Sequence of chain 1.A:
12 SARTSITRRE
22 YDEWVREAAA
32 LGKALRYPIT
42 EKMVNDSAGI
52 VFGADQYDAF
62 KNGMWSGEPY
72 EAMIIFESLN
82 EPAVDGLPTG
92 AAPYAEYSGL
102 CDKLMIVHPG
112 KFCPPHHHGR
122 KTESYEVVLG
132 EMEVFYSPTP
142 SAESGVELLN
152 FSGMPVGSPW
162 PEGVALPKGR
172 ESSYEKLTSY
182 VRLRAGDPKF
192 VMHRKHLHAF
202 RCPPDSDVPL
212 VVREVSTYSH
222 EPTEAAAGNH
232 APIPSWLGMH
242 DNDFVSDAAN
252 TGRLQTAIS

A small-molecule ligand and the protein it binds are described below.
Small molecule (SMILES): OC[C@@]1(O)OC[C@H](O)[C@@H]1O

Binding-site contacts:
Ligand atom O3 contacts residue LEU198 of chain 1.A at 4.4 Å.
Ligand atom O4 contacts residue THR140 of chain 1.A at 4.2 Å.
Ligand atom C4 contacts residue SER142 of chain 1.A at 3.9 Å.
Ligand atom O2 contacts residue LYS177 of chain 1.A at 3.2 Å.
Ligand atom C5 contacts residue SER138 of chain 1.A at 3.4 Å.
Ligand atom O4 contacts residue LEU198 of chain 1.A at 3.1 Å.
Ligand atom O4 contacts residue SER138 of chain 1.A at 4.0 Å.
Ligand atom O4 contacts residue LYS177 of chain 1.A at 4.3 Å.
Ligand atom O5 contacts residue SER138 of chain 1.A at 4.4 Å.
Ligand atom C4 contacts residue PRO141 of chain 1.A at 4.0 Å (hydrophobic).
Ligand atom C5 contacts residue PRO141 of chain 1.A at 3.9 Å (hydrophobic).
Ligand atom O3 contacts residue LYS177 of chain 1.A at 3.7 Å.
Ligand atom C5 contacts residue THR140 of chain 1.A at 3.2 Å.
Ligand atom C3 contacts residue SER142 of chain 1.A at 4.2 Å.
Ligand atom C2 contacts residue LYS177 of chain 1.A at 4.4 Å.
Ligand atom C4 contacts residue THR140 of chain 1.A at 3.8 Å.
Ligand atom O5 contacts residue THR140 of chain 1.A at 4.1 Å.
Ligand atom O1 contacts residue THR140 of chain 1.A at 4.2 Å.
Ligand atom C4 contacts residue SER138 of chain 1.A at 4.3 Å.